Sequence of chain 1.A:
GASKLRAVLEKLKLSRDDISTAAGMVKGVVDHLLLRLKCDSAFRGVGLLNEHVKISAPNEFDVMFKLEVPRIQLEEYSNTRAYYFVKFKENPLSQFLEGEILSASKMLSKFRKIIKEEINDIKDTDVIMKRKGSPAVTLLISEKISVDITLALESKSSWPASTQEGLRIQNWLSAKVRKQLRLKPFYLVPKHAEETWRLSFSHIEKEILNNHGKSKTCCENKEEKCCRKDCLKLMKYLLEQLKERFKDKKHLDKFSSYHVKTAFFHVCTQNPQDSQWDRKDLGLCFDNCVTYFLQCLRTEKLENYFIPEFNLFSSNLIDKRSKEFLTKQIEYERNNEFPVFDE

Binding-site contacts:
Ligand atom C31 contacts residue GLU223 of chain 1.A at 3.8 Å.
Ligand atom N3 contacts residue LEU217 of chain 1.A at 2.9 Å (h-bond).
Ligand atom O8 contacts residue PHE219 of chain 1.A at 3.3 Å.
Ligand atom C22 contacts residue TYR276 of chain 1.A at 3.2 Å (hydrophobic).
Ligand atom N24 contacts residue ARG216 of chain 1.A at 3.4 Å (salt-bridge).
Ligand atom C21 contacts residue TYR276 of chain 1.A at 3.8 Å (hydrophobic).
Ligand atom CL20 contacts residue ILE325 of chain 1.A at 3.4 Å.
Ligand atom N5 contacts residue LEU217 of chain 1.A at 3.8 Å.
Ligand atom N5 contacts residue SER218 of chain 1.A at 3.7 Å.
Ligand atom C15 contacts residue ARG216 of chain 1.A at 3.7 Å.
Ligand atom C29 contacts residue TYR323 of chain 1.A at 3.3 Å (hydrophobic).
Ligand atom N11 contacts residue PHE324 of chain 1.A at 3.8 Å.
Ligand atom C26 contacts residue TYR276 of chain 1.A at 3.5 Å (hydrophobic).
Ligand atom C22 contacts residue ARG216 of chain 1.A at 3.5 Å.
Ligand atom C28 contacts residue TYR323 of chain 1.A at 3.7 Å (hydrophobic).
Ligand atom N24 contacts residue TYR276 of chain 1.A at 3.5 Å.
Ligand atom C30 contacts residue TYR323 of chain 1.A at 3.7 Å (hydrophobic).
Ligand atom C2 contacts residue ASN322 of chain 1.A at 3.4 Å.
Ligand atom C19 contacts residue ASN322 of chain 1.A at 3.3 Å.
Ligand atom N3 contacts residue PHE219 of chain 1.A at 3.8 Å.
Ligand atom N25 contacts residue ARG216 of chain 1.A at 3.5 Å.
Ligand atom C23 contacts residue ARG216 of chain 1.A at 3.4 Å.
Ligand atom C2 contacts residue LEU217 of chain 1.A at 3.7 Å (hydrophobic).
Ligand atom N5 contacts residue PHE219 of chain 1.A at 3.3 Å (h-bond).
Ligand atom N25 contacts residue TYR276 of chain 1.A at 3.6 Å.
Ligand atom O8 contacts residue SER220 of chain 1.A at 3.0 Å (h-bond).
Ligand atom CL20 contacts residue ALA87 of chain 1.A at 3.6 Å.
Ligand atom C30 contacts residue PHE283 of chain 1.A at 3.5 Å (hydrophobic).
Ligand atom N13 contacts residue ASN322 of chain 1.A at 2.9 Å (h-bond).
Ligand atom C21 contacts residue ARG216 of chain 1.A at 3.6 Å.
Ligand atom C4 contacts residue LEU217 of chain 1.A at 3.7 Å (hydrophobic).
Ligand atom C18 contacts residue PHE328 of chain 1.A at 3.6 Å (hydrophobic).
Ligand atom CL20 contacts residue ASN322 of chain 1.A at 3.7 Å.
Ligand atom C16 contacts residue ARG216 of chain 1.A at 3.8 Å.
Ligand atom C23 contacts residue TYR276 of chain 1.A at 3.3 Å (hydrophobic).
Ligand atom CL20 contacts residue PHE328 of chain 1.A at 3.8 Å.
Ligand atom C1 contacts residue ASN322 of chain 1.A at 3.2 Å.
Ligand atom N13 contacts residue PHE324 of chain 1.A at 3.8 Å.
Ligand atom C29 contacts residue PHE283 of chain 1.A at 3.5 Å (hydrophobic).
Ligand atom C2 contacts residue ILE325 of chain 1.A at 3.7 Å (hydrophobic).

This protein binds this small molecule.
Small molecule (SMILES): Cn1ccc(-c2ccc(Cl)c(CNc3nc4[nH]c(Cc5ccccc5)cc(=O)n4n3)c2)n1